Sequence of chain 1.C:
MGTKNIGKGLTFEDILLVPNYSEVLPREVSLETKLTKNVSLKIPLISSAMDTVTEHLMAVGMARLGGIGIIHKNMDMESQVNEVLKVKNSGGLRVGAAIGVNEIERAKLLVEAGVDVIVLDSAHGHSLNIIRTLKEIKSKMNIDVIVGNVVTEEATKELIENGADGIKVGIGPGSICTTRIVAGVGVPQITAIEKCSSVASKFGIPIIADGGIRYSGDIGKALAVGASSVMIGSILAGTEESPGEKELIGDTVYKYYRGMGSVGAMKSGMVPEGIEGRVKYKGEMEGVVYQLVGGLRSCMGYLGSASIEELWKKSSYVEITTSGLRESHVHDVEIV

This protein binds this small molecule.
Small molecule (SMILES): C[C@H](Oc1cccc2ccccc12)C(=O)Nc1ccc2oc(-c3ccncc3)nc2c1

Binding-site contacts:
Ligand atom C6 contacts residue SER25 of chain 1.C at 3.6 Å.
Ligand atom C18 contacts residue THR182 of chain 1.B at 3.5 Å.
Ligand atom O1 contacts residue PRO29 of chain 1.C at 3.7 Å.
Ligand atom C9 contacts residue MET287 of chain 1.B at 3.8 Å (hydrophobic).
Ligand atom C12 contacts residue SER315 of chain 1.C at 3.5 Å.
Ligand atom N2 contacts residue SER130 of chain 1.B at 3.4 Å.
Ligand atom C43 contacts residue IMP1 of chain 1.K at 3.6 Å.
Ligand atom C11 contacts residue GLU290 of chain 1.B at 3.3 Å.
Ligand atom C12 contacts residue TYR319 of chain 1.C at 3.6 Å (hydrophobic).
Ligand atom C46 contacts residue GLY264 of chain 1.B at 3.6 Å.
Ligand atom C44 contacts residue MET263 of chain 1.B at 3.8 Å (hydrophobic).
Ligand atom C6 contacts residue GLY318 of chain 1.C at 3.8 Å.
Ligand atom C11 contacts residue SER315 of chain 1.C at 3.2 Å.
Ligand atom C15 contacts residue VAL288 of chain 1.B at 3.6 Å (hydrophobic).
Ligand atom C10 contacts residue GLU290 of chain 1.B at 3.6 Å.
Ligand atom C17 contacts residue ALA126 of chain 1.B at 3.5 Å (hydrophobic).
Ligand atom C12 contacts residue PRO29 of chain 1.C at 3.8 Å (hydrophobic).
Ligand atom C19 contacts residue IMP1 of chain 1.K at 3.2 Å.
Ligand atom C45 contacts residue MET263 of chain 1.B at 3.5 Å (hydrophobic).
Ligand atom C5 contacts residue VAL27 of chain 1.C at 3.2 Å (hydrophobic).
Ligand atom C4 contacts residue SER130 of chain 1.B at 3.6 Å.
Ligand atom C18 contacts residue ALA126 of chain 1.B at 3.5 Å (hydrophobic).
Ligand atom C18 contacts residue TYR319 of chain 1.C at 3.7 Å (hydrophobic).
Ligand atom C5 contacts residue SER25 of chain 1.C at 3.2 Å.
Ligand atom C4 contacts residue LEU28 of chain 1.C at 3.5 Å (hydrophobic).
Ligand atom C18 contacts residue IMP1 of chain 1.K at 3.5 Å.
Ligand atom C17 contacts residue GLU290 of chain 1.B at 3.4 Å.
Ligand atom C45 contacts residue GLY264 of chain 1.B at 3.8 Å.
Ligand atom C20 contacts residue IMP1 of chain 1.K at 3.8 Å.
Ligand atom N2 contacts residue SER25 of chain 1.C at 3.8 Å.
Ligand atom C7 contacts residue PRO29 of chain 1.C at 3.7 Å (hydrophobic).
Ligand atom C11 contacts residue TYR319 of chain 1.C at 3.3 Å (hydrophobic).
Ligand atom C6 contacts residue VAL27 of chain 1.C at 3.2 Å (hydrophobic).
Ligand atom C14 contacts residue GLU290 of chain 1.B at 3.7 Å.
Ligand atom C4 contacts residue ASN132 of chain 1.B at 3.1 Å.
Ligand atom N2 contacts residue ASN132 of chain 1.B at 3.8 Å.
Ligand atom C9 contacts residue ALA126 of chain 1.B at 3.8 Å (hydrophobic).
Ligand atom O2 contacts residue ALA126 of chain 1.B at 3.8 Å.
Ligand atom C3 contacts residue LEU28 of chain 1.C at 3.5 Å (hydrophobic).
Ligand atom N3 contacts residue GLU290 of chain 1.B at 3.0 Å (salt-bridge).

Sequence of chain 1.B:
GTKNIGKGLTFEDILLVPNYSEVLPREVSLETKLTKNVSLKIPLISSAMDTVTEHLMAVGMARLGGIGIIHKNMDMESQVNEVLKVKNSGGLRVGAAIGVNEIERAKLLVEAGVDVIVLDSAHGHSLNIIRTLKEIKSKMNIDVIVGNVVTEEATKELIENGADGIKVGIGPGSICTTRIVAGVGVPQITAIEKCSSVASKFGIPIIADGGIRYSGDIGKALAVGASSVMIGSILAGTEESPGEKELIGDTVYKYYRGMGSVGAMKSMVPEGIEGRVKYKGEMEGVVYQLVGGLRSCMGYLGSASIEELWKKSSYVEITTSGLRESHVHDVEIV